Binding-site contacts:
Ligand atom C13 contacts residue GLY936 of chain 1.A at 4.4 Å.
Ligand atom C02 contacts residue GLU980 of chain 1.A at 4.3 Å.
Ligand atom S01 contacts residue CYS982 of chain 1.A at 2.0 Å (h-bond).
Ligand atom S01 contacts residue ILE981 of chain 1.A at 3.8 Å.
Ligand atom C02 contacts residue CYS982 of chain 1.A at 3.1 Å (hydrophobic).
Ligand atom N04 contacts residue MET932 of chain 1.A at 4.0 Å.
Ligand atom C02 contacts residue ILE981 of chain 1.A at 3.9 Å (hydrophobic).
Ligand atom C12 contacts residue GLY936 of chain 1.A at 4.3 Å.
Ligand atom S01 contacts residue MET932 of chain 1.A at 4.5 Å.
Ligand atom C02 contacts residue MET932 of chain 1.A at 3.7 Å (hydrophobic).
Ligand atom C03 contacts residue CYS982 of chain 1.A at 4.3 Å (hydrophobic).

Sequence of chain 1.A:
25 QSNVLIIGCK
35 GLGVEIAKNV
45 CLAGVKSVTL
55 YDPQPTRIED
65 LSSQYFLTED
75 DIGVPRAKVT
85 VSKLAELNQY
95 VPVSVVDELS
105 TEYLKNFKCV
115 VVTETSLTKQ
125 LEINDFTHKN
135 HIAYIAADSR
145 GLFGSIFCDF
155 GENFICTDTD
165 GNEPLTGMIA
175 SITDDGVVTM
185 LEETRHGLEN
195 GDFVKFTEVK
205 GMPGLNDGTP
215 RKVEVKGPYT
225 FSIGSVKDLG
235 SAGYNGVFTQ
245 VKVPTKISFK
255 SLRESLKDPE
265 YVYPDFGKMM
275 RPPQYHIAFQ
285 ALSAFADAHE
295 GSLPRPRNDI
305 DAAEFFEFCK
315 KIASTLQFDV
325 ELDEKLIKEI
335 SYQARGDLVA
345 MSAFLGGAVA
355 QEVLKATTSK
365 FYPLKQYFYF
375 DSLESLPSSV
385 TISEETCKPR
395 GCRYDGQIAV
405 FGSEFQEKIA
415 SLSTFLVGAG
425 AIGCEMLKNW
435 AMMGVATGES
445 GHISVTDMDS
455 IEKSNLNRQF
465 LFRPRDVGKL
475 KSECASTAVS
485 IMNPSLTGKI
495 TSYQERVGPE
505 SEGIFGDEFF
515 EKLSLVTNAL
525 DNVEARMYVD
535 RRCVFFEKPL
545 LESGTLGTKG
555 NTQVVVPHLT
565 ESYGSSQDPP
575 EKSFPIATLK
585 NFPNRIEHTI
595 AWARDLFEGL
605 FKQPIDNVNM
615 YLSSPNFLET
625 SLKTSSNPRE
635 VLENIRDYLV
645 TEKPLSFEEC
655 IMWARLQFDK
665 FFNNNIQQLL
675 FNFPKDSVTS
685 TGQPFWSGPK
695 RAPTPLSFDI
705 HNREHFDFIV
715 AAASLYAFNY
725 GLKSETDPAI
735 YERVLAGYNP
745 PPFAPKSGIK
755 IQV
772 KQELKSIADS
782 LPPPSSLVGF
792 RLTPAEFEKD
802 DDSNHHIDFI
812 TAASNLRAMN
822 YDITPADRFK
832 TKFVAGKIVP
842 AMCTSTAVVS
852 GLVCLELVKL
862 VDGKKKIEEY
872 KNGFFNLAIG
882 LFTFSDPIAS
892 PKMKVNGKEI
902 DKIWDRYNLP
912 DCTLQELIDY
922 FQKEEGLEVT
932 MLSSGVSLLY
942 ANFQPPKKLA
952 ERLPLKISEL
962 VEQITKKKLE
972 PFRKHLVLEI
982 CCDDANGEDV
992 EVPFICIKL

This protein binds this small molecule.
Small molecule (SMILES): CCCCCCCCCCNCCS